Sequence of chain 1.B:
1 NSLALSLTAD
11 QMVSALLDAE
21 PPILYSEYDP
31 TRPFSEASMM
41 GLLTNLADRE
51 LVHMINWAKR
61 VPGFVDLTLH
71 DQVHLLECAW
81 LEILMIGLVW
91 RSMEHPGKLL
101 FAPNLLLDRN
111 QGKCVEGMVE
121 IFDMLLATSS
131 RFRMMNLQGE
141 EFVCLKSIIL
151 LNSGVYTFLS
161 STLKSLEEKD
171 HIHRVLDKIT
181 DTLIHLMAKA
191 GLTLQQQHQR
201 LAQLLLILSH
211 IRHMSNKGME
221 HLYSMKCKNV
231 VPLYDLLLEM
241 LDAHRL

The protein below binds the small molecule below.
Small molecule (SMILES): C[C@]12CC[C@@H]3c4ccc(O)cc4CC[C@H]3[C@@H]1CC[C@@H]2O

Binding-site contacts:
Ligand atom C4 contacts residue MET85 of chain 1.B at 4.2 Å (hydrophobic).
Ligand atom O3 contacts residue ARG91 of chain 1.B at 2.9 Å (salt-bridge).
Ligand atom O3 contacts residue LEU88 of chain 1.B at 4.1 Å.
Ligand atom C11 contacts residue LEU43 of chain 1.B at 3.9 Å (hydrophobic).
Ligand atom C7 contacts residue MET85 of chain 1.B at 3.7 Å (hydrophobic).
Ligand atom C2 contacts residue LEU84 of chain 1.B at 4.1 Å (hydrophobic).
Ligand atom C16 contacts residue HIS221 of chain 1.B at 3.4 Å.
Ligand atom C1 contacts residue ALA47 of chain 1.B at 4.2 Å (hydrophobic).
Ligand atom C4 contacts residue LEU84 of chain 1.B at 3.0 Å (hydrophobic).
Ligand atom C5 contacts residue PHE101 of chain 1.B at 4.1 Å (hydrophobic).
Ligand atom O3 contacts residue LEU84 of chain 1.B at 3.0 Å (h-bond).
Ligand atom C18 contacts residue GLY218 of chain 1.B at 4.1 Å.
Ligand atom C4 contacts residue LEU88 of chain 1.B at 3.8 Å (hydrophobic).
Ligand atom C6 contacts residue LEU88 of chain 1.B at 3.7 Å (hydrophobic).
Ligand atom C17 contacts residue HIS221 of chain 1.B at 3.5 Å.
Ligand atom C17 contacts residue MET118 of chain 1.B at 4.0 Å (hydrophobic).
Ligand atom C17 contacts residue MET40 of chain 1.B at 4.1 Å (hydrophobic).
Ligand atom O17 contacts residue HIS221 of chain 1.B at 2.8 Å (h-bond).
Ligand atom C5 contacts residue LEU88 of chain 1.B at 3.9 Å (hydrophobic).
Ligand atom C15 contacts residue MET85 of chain 1.B at 4.0 Å (hydrophobic).
Ligand atom C9 contacts residue PHE101 of chain 1.B at 3.9 Å (hydrophobic).
Ligand atom C18 contacts residue LEU222 of chain 1.B at 3.9 Å (hydrophobic).
Ligand atom C16 contacts residue GLY218 of chain 1.B at 3.4 Å.
Ligand atom O17 contacts residue MET40 of chain 1.B at 3.8 Å.
Ligand atom C10 contacts residue PHE101 of chain 1.B at 3.6 Å (hydrophobic).
Ligand atom C3 contacts residue ARG91 of chain 1.B at 3.9 Å.
Ligand atom C1 contacts residue LEU43 of chain 1.B at 4.2 Å (hydrophobic).
Ligand atom C3 contacts residue GLU50 of chain 1.B at 3.7 Å.
Ligand atom C16 contacts residue ILE121 of chain 1.B at 3.6 Å (hydrophobic).
Ligand atom C15 contacts residue GLY218 of chain 1.B at 3.7 Å.
Ligand atom C15 contacts residue ILE121 of chain 1.B at 4.1 Å (hydrophobic).
Ligand atom C7 contacts residue LEU125 of chain 1.B at 4.1 Å (hydrophobic).
Ligand atom C16 contacts residue MET118 of chain 1.B at 3.6 Å (hydrophobic).
Ligand atom C12 contacts residue LEU43 of chain 1.B at 4.1 Å (hydrophobic).
Ligand atom C2 contacts residue GLU50 of chain 1.B at 3.7 Å.
Ligand atom O17 contacts residue LEU222 of chain 1.B at 3.5 Å.
Ligand atom C3 contacts residue LEU84 of chain 1.B at 3.4 Å (hydrophobic).
Ligand atom C1 contacts residue PHE101 of chain 1.B at 3.8 Å (hydrophobic).
Ligand atom O3 contacts residue GLU50 of chain 1.B at 2.8 Å (salt-bridge).
Ligand atom C6 contacts residue MET85 of chain 1.B at 3.4 Å (hydrophobic).